Binding-site contacts:
Ligand atom N2 contacts residue ASP117 of chain 1.A at 2.9 Å (salt-bridge).
Ligand atom C5 contacts residue ASN93 of chain 1.A at 3.6 Å.
Ligand atom C1 contacts residue ASN93 of chain 1.A at 1.4 Å.
Ligand atom O6 contacts residue THR95 of chain 1.A at 4.4 Å.
Ligand atom O7 contacts residue ASN93 of chain 1.A at 4.0 Å.
Ligand atom C5 contacts residue THR95 of chain 1.A at 4.0 Å.
Ligand atom C8 contacts residue VAL138 of chain 1.A at 4.3 Å (hydrophobic).
Ligand atom O6 contacts residue GLY71 of chain 1.A at 3.8 Å.
Ligand atom O5 contacts residue ASN93 of chain 1.A at 2.4 Å (h-bond).
Ligand atom C7 contacts residue VAL115 of chain 1.A at 4.5 Å (hydrophobic).
Ligand atom C1 contacts residue THR95 of chain 1.A at 3.8 Å.
Ligand atom C5 contacts residue ARG72 of chain 1.A at 4.5 Å.
Ligand atom C3 contacts residue ASN93 of chain 1.A at 3.7 Å.
Ligand atom C2 contacts residue ASN93 of chain 1.A at 2.4 Å.
Ligand atom C4 contacts residue ASN93 of chain 1.A at 4.2 Å.
Ligand atom C7 contacts residue ASP117 of chain 1.A at 3.8 Å.
Ligand atom C8 contacts residue ASP117 of chain 1.A at 3.7 Å.
Ligand atom C7 contacts residue ASN93 of chain 1.A at 3.6 Å.
Ligand atom C1 contacts residue ASP117 of chain 1.A at 3.7 Å.
Ligand atom C6 contacts residue ARG72 of chain 1.A at 4.3 Å.
Ligand atom N2 contacts residue ASN93 of chain 1.A at 2.8 Å (h-bond).
Ligand atom C2 contacts residue ASP117 of chain 1.A at 3.7 Å.
Ligand atom C8 contacts residue VAL115 of chain 1.A at 3.7 Å (hydrophobic).
Ligand atom O6 contacts residue ARG72 of chain 1.A at 4.2 Å.
Ligand atom C3 contacts residue ASP117 of chain 1.A at 4.3 Å.
Ligand atom O5 contacts residue THR95 of chain 1.A at 4.0 Å.

Sequence of chain 1.A:
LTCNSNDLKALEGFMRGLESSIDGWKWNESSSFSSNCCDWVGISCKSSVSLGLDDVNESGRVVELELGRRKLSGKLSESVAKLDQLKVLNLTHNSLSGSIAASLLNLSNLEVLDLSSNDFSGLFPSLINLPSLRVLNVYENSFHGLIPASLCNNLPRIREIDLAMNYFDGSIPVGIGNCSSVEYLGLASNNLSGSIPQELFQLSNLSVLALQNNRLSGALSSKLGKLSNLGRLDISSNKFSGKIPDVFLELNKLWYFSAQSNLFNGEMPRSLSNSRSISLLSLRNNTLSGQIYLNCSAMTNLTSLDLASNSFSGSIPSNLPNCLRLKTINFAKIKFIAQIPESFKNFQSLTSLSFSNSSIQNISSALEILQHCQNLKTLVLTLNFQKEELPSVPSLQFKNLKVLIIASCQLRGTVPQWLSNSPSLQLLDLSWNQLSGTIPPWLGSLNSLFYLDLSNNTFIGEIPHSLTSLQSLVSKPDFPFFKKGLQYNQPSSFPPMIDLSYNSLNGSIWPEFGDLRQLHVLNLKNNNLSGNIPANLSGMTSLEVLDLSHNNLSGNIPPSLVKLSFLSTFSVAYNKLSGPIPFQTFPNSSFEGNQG

The small molecule below binds the protein below.
Small molecule (SMILES): CC(=O)N[C@@H]1[C@@H](O)[C@H](O)[C@@H](CO)O[C@H]1O